Binding-site contacts:
Ligand atom OXT contacts residue LYS319 of chain 1.A at 3.6 Å (salt-bridge).
Ligand atom CE2 contacts residue LEU317 of chain 1.A at 3.6 Å (hydrophobic).
Ligand atom OXT contacts residue ILE337 of chain 1.B at 2.9 Å (h-bond).
Ligand atom CD2 contacts residue LEU317 of chain 1.A at 3.2 Å (hydrophobic).
Ligand atom CE1 contacts residue GLU344 of chain 1.A at 3.4 Å.
Ligand atom CE1 contacts residue ILE342 of chain 1.A at 3.9 Å (hydrophobic).
Ligand atom CE1 contacts residue ASP318 of chain 1.A at 3.5 Å.
Ligand atom CD1 contacts residue ILE337 of chain 1.B at 3.2 Å (hydrophobic).
Ligand atom CD1 contacts residue THR338 of chain 1.B at 4.0 Å.
Ligand atom CG contacts residue ASP318 of chain 1.A at 3.5 Å.
Ligand atom C contacts residue LYS319 of chain 1.A at 3.1 Å.
Ligand atom CE2 contacts residue VAL316 of chain 1.A at 3.8 Å (hydrophobic).
Ligand atom CG contacts residue ILE337 of chain 1.B at 3.7 Å (hydrophobic).
Ligand atom OH contacts residue ASP318 of chain 1.A at 3.9 Å.
Ligand atom CD1 contacts residue ASP318 of chain 1.A at 3.2 Å.
Ligand atom N contacts residue LYS319 of chain 1.A at 3.7 Å.
Ligand atom CA contacts residue LYS319 of chain 1.A at 3.2 Å.
Ligand atom CE2 contacts residue ASP318 of chain 1.A at 3.5 Å.
Ligand atom O contacts residue LYS319 of chain 1.A at 3.4 Å (salt-bridge).
Ligand atom OH contacts residue LYS142 of chain 1.B at 2.9 Å (salt-bridge).
Ligand atom CZ contacts residue LYS142 of chain 1.B at 4.0 Å.
Ligand atom O contacts residue ALA322 of chain 1.A at 3.3 Å (h-bond).
Ligand atom OXT contacts residue SER336 of chain 1.B at 3.6 Å.
Ligand atom O contacts residue LEU323 of chain 1.A at 3.0 Å (h-bond).
Ligand atom CA contacts residue ILE337 of chain 1.B at 3.5 Å (hydrophobic).
Ligand atom CZ contacts residue GLU344 of chain 1.A at 3.5 Å.
Ligand atom N contacts residue SER336 of chain 1.B at 2.7 Å (h-bond).
Ligand atom CD2 contacts residue ASP318 of chain 1.A at 3.5 Å.
Ligand atom OH contacts residue GLU344 of chain 1.A at 2.8 Å (salt-bridge).
Ligand atom O contacts residue GLY321 of chain 1.A at 4.0 Å.
Ligand atom CA contacts residue ASP318 of chain 1.A at 3.7 Å.
Ligand atom CZ contacts residue ASP318 of chain 1.A at 3.5 Å.
Ligand atom CB contacts residue ILE337 of chain 1.B at 3.4 Å (hydrophobic).
Ligand atom OH contacts residue LEU350 of chain 1.A at 4.0 Å.
Ligand atom OH contacts residue GLY351 of chain 1.A at 3.2 Å.
Ligand atom CD2 contacts residue VAL316 of chain 1.A at 3.8 Å (hydrophobic).
Ligand atom C contacts residue ILE337 of chain 1.B at 3.8 Å (hydrophobic).
Ligand atom N contacts residue ILE337 of chain 1.B at 2.9 Å (h-bond).
Ligand atom CB contacts residue LEU323 of chain 1.A at 3.9 Å (hydrophobic).
Ligand atom N contacts residue ASP318 of chain 1.A at 2.6 Å (salt-bridge).

The protein below binds the small molecule below.
Small molecule (SMILES): N[C@@H](Cc1ccc(O)cc1)C(=O)O

Sequence of chain 1.B:
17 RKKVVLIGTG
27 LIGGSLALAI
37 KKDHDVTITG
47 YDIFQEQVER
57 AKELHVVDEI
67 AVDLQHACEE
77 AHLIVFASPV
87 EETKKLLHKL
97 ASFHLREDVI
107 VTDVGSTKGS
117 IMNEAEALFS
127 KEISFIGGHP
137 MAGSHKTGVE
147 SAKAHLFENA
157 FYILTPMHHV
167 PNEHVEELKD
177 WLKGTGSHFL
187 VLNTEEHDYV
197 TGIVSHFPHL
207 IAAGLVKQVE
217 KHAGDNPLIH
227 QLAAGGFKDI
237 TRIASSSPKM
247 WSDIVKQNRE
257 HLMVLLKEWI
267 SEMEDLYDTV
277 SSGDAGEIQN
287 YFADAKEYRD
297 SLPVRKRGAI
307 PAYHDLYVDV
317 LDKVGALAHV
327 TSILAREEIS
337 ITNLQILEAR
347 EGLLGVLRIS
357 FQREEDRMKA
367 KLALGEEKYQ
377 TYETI

Sequence of chain 1.A:
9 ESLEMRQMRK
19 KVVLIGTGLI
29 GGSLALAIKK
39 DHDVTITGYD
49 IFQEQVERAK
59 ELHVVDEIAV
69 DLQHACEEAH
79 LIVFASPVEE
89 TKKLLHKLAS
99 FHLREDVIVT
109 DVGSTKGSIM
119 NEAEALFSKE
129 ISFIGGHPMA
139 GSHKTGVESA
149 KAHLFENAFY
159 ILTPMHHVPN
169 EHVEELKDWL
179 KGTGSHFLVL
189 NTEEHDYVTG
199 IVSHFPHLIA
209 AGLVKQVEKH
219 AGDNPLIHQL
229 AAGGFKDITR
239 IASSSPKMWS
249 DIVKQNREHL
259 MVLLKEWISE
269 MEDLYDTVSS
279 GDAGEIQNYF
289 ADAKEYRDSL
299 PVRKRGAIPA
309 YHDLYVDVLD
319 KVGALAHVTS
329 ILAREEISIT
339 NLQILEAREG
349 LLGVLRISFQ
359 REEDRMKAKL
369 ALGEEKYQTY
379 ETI